This protein binds this small molecule.
Small molecule (SMILES): CC(=O)N[C@@H]1[C@@H](O)[C@H](O)[C@@H](CO)O[C@H]1O

Sequence of chain 1.C:
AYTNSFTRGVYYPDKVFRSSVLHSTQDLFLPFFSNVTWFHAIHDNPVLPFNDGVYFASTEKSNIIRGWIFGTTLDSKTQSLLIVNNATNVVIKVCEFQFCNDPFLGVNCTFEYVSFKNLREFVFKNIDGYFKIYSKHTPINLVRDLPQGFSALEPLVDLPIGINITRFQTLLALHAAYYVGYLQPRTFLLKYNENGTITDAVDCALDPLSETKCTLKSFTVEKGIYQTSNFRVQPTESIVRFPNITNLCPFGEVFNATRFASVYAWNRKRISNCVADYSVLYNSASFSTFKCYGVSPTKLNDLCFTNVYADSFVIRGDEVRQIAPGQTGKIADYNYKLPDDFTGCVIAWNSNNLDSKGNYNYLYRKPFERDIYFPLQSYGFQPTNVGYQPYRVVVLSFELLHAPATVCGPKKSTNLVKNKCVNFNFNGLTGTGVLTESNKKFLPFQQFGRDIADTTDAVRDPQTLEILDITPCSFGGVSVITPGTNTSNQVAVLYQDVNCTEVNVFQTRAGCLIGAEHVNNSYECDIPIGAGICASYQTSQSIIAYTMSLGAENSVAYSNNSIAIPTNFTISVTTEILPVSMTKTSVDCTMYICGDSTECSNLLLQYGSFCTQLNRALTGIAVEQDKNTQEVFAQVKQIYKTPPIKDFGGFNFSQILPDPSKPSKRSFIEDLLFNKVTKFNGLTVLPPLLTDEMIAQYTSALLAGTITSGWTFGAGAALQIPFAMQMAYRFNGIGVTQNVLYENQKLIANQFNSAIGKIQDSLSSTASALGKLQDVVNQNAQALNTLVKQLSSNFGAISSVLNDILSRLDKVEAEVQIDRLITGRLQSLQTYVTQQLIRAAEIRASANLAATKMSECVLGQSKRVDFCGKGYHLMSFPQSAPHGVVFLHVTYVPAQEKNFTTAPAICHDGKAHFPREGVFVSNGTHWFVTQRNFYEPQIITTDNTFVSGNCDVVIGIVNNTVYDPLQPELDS

Binding-site contacts:
Ligand atom C3 contacts residue ASN709 of chain 1.C at 3.8 Å.
Ligand atom C8 contacts residue GLY1131 of chain 1.C at 3.6 Å.
Ligand atom C2 contacts residue ASN709 of chain 1.C at 2.5 Å.
Ligand atom C4 contacts residue ASN709 of chain 1.C at 4.2 Å.
Ligand atom O7 contacts residue ILE1130 of chain 1.C at 4.4 Å.
Ligand atom C5 contacts residue ASN709 of chain 1.C at 3.7 Å.
Ligand atom C7 contacts residue ASN709 of chain 1.C at 3.3 Å.
Ligand atom C7 contacts residue GLY1131 of chain 1.C at 3.9 Å.
Ligand atom O5 contacts residue ASN709 of chain 1.C at 2.3 Å (h-bond).
Ligand atom C8 contacts residue ASN710 of chain 1.C at 4.2 Å.
Ligand atom N2 contacts residue GLY1131 of chain 1.C at 4.5 Å.
Ligand atom O7 contacts residue ASN709 of chain 1.C at 3.2 Å (h-bond).
Ligand atom C8 contacts residue ASN709 of chain 1.C at 3.6 Å.
Ligand atom C1 contacts residue ASN709 of chain 1.C at 1.4 Å.
Ligand atom N2 contacts residue ASN709 of chain 1.C at 3.0 Å (h-bond).
Ligand atom O7 contacts residue GLY1131 of chain 1.C at 4.2 Å.